This small molecule binds to this protein.
Small molecule (SMILES): OC[C@H]1O[C@H](O)[C@H](F)[C@@H](O)[C@@H]1O

Binding-site contacts:
Ligand atom C1 contacts residue GLU236 of chain 1.A at 3.2 Å.
Ligand atom O3 contacts residue GLN88 of chain 1.A at 2.6 Å (h-bond).
Ligand atom C3 contacts residue TRP500 of chain 1.A at 3.8 Å (hydrophobic).
Ligand atom C6 contacts residue TYR379 of chain 1.A at 3.4 Å (hydrophobic).
Ligand atom C3 contacts residue TRP508 of chain 1.A at 3.8 Å (hydrophobic).
Ligand atom O6 contacts residue DNF1 of chain 1.B at 3.1 Å (h-bond).
Ligand atom C4 contacts residue GLU507 of chain 1.A at 3.5 Å.
Ligand atom O3 contacts residue TRP508 of chain 1.A at 2.9 Å (h-bond).
Ligand atom C1 contacts residue TYR379 of chain 1.A at 3.4 Å (hydrophobic).
Ligand atom O6 contacts residue GLU507 of chain 1.A at 2.6 Å (salt-bridge).
Ligand atom C5 contacts residue GLU452 of chain 1.A at 3.1 Å.
Ligand atom C5 contacts residue TYR379 of chain 1.A at 3.1 Å (hydrophobic).
Ligand atom F2 contacts residue HIS190 of chain 1.A at 3.0 Å.
Ligand atom C1 contacts residue DNF1 of chain 1.B at 3.2 Å.
Ligand atom O3 contacts residue HIS190 of chain 1.A at 3.0 Å.
Ligand atom C6 contacts residue GLU507 of chain 1.A at 3.4 Å.
Ligand atom F2 contacts residue ASN235 of chain 1.A at 2.7 Å.
Ligand atom C5 contacts residue TRP500 of chain 1.A at 3.7 Å (hydrophobic).
Ligand atom C5 contacts residue DNF1 of chain 1.B at 3.5 Å.
Ligand atom C2 contacts residue GLU452 of chain 1.A at 2.6 Å.
Ligand atom C4 contacts residue TRP508 of chain 1.A at 3.8 Å (hydrophobic).
Ligand atom C2 contacts residue DNF1 of chain 1.B at 3.1 Å.
Ligand atom C3 contacts residue GLU452 of chain 1.A at 3.3 Å.
Ligand atom O4 contacts residue TRP500 of chain 1.A at 3.2 Å.
Ligand atom O5 contacts residue GLU452 of chain 1.A at 2.5 Å (salt-bridge).
Ligand atom C4 contacts residue DNF1 of chain 1.B at 3.4 Å.
Ligand atom F2 contacts residue GLU236 of chain 1.A at 3.7 Å.
Ligand atom O4 contacts residue GLU507 of chain 1.A at 2.6 Å (salt-bridge).
Ligand atom O6 contacts residue TRP424 of chain 1.A at 3.5 Å.
Ligand atom O4 contacts residue TRP508 of chain 1.A at 3.7 Å.
Ligand atom C3 contacts residue GLN88 of chain 1.A at 3.7 Å.
Ligand atom C1 contacts residue GLU452 of chain 1.A at 1.4 Å.
Ligand atom C2 contacts residue GLU236 of chain 1.A at 3.4 Å.
Ligand atom F2 contacts residue GLU452 of chain 1.A at 2.8 Å.
Ligand atom O4 contacts residue GLN88 of chain 1.A at 2.8 Å (h-bond).
Ligand atom O5 contacts residue DNF1 of chain 1.B at 2.6 Å (h-bond).
Ligand atom C4 contacts residue GLU452 of chain 1.A at 3.8 Å.
Ligand atom C6 contacts residue PHE516 of chain 1.A at 3.7 Å (hydrophobic).
Ligand atom C3 contacts residue DNF1 of chain 1.B at 3.8 Å.
Ligand atom O5 contacts residue TYR379 of chain 1.A at 3.0 Å (h-bond).

Sequence of chain 1.A:
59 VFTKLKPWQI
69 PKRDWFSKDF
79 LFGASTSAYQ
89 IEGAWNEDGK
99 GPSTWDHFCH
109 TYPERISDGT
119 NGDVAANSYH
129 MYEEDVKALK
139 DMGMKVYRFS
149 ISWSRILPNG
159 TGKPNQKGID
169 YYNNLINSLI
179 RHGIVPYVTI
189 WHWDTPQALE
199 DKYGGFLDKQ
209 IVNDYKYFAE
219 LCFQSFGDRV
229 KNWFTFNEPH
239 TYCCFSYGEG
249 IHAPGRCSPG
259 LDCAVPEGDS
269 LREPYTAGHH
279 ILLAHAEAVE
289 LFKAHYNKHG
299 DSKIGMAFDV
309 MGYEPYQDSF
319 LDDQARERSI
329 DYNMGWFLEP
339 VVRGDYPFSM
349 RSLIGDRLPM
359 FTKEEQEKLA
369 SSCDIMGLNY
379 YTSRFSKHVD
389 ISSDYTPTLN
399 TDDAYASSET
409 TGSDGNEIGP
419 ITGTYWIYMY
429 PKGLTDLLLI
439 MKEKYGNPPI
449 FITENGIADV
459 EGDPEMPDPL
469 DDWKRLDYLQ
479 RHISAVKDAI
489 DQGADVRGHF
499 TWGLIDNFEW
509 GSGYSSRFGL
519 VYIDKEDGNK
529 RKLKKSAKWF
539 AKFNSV